Sequence of chain 1.C:
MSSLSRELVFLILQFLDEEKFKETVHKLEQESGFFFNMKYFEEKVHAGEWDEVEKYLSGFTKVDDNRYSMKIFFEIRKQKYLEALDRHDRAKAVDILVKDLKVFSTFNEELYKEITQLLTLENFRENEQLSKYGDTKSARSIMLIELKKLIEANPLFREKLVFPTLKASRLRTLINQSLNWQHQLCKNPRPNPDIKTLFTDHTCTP

Binding-site contacts:
Ligand atom N contacts residue LEU111 of chain 1.C at 3.9 Å.
Ligand atom CD1 contacts residue LEU150 of chain 1.C at 4.0 Å (hydrophobic).
Ligand atom CA contacts residue LEU111 of chain 1.C at 3.5 Å (hydrophobic).
Ligand atom O contacts residue LYS71 of chain 1.C at 3.0 Å.
Ligand atom CG contacts residue LEU111 of chain 1.C at 4.0 Å (hydrophobic).
Ligand atom C contacts residue ARG67 of chain 1.C at 3.9 Å.
Ligand atom C contacts residue GLN129 of chain 1.C at 3.6 Å.
Ligand atom O contacts residue LEU111 of chain 1.C at 3.4 Å.
Ligand atom CD2 contacts residue ARG67 of chain 1.C at 3.6 Å.
Ligand atom CD1 contacts residue ASN127 of chain 1.C at 4.1 Å.
Ligand atom O contacts residue LYS78 of chain 1.C at 2.9 Å (salt-bridge).
Ligand atom CD2 contacts residue LYS71 of chain 1.C at 3.6 Å.
Ligand atom N contacts residue PHE74 of chain 1.C at 4.0 Å.
Ligand atom CD1 contacts residue PHE74 of chain 1.C at 4.0 Å (hydrophobic).
Ligand atom CB contacts residue LEU111 of chain 1.C at 3.8 Å (hydrophobic).
Ligand atom O contacts residue ARG67 of chain 1.C at 2.7 Å (salt-bridge).
Ligand atom CD2 contacts residue ILE115 of chain 1.C at 3.6 Å (hydrophobic).
Ligand atom CG2 contacts residue LYS149 of chain 1.C at 4.1 Å.
Ligand atom O contacts residue LYS71 of chain 1.C at 3.5 Å (salt-bridge).
Ligand atom CA contacts residue LYS71 of chain 1.C at 4.0 Å.
Ligand atom OD1 contacts residue ARG67 of chain 1.C at 3.0 Å (salt-bridge).
Ligand atom CD1 contacts residue ASN108 of chain 1.C at 4.1 Å.
Ligand atom O contacts residue LYS78 of chain 1.C at 3.7 Å.
Ligand atom C contacts residue LEU111 of chain 1.C at 3.6 Å (hydrophobic).
Ligand atom CD2 contacts residue TYR68 of chain 1.C at 3.9 Å (hydrophobic).
Ligand atom N contacts residue LEU111 of chain 1.C at 3.9 Å.
Ligand atom CB contacts residue GLN129 of chain 1.C at 3.9 Å.
Ligand atom O contacts residue GLU75 of chain 1.C at 4.1 Å.
Ligand atom C contacts residue LEU111 of chain 1.C at 4.0 Å (hydrophobic).
Ligand atom CD1 contacts residue TYR68 of chain 1.C at 3.6 Å (hydrophobic).
Ligand atom O contacts residue PHE74 of chain 1.C at 3.7 Å.
Ligand atom CB contacts residue ASN108 of chain 1.C at 4.1 Å.
Ligand atom C contacts residue LYS78 of chain 1.C at 4.0 Å.
Ligand atom CD2 contacts residue PHE74 of chain 1.C at 3.9 Å (hydrophobic).
Ligand atom N contacts residue LYS71 of chain 1.C at 3.9 Å.
Ligand atom CB contacts residue PHE74 of chain 1.C at 4.1 Å (hydrophobic).
Ligand atom CD1 contacts residue PHE104 of chain 1.C at 3.9 Å (hydrophobic).
Ligand atom CA contacts residue LYS78 of chain 1.C at 3.8 Å.
Ligand atom CB contacts residue ARG67 of chain 1.C at 4.1 Å.
Ligand atom CG contacts residue ARG67 of chain 1.C at 4.0 Å.

A small-molecule ligand and the protein it binds are described below.
Small molecule (SMILES): CC(C)C[C@@H](C=O)NC(=O)[C@H](C)NC(=O)[C@H](CC(C)C)NC(=O)[C@H](CC(=O)O)NC(=O)[C@H](CC(C)C)NC(=O)[C@H](CCC(=O)O)NC(=O)[C@@H](NC(=O)[C@H](CCC(=O)O)NC(=O)[C@@H](N)CO)[C@@H](C)O